Sequence of chain 1.B:
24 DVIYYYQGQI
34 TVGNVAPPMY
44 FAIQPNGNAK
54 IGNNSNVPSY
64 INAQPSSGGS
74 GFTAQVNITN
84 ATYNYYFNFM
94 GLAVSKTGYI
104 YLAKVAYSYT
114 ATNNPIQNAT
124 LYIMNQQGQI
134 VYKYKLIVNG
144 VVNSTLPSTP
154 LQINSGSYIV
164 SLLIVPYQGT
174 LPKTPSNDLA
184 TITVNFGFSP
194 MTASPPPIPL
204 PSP

Sequence of chain 1.C:
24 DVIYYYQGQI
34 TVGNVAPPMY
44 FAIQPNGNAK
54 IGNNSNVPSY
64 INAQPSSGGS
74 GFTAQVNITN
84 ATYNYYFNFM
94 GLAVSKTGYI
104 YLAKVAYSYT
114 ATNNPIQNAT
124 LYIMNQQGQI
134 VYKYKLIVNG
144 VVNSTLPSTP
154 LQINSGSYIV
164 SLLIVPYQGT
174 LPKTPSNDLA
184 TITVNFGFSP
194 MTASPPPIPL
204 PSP

A small-molecule ligand and the protein it binds are described below.
Small molecule (SMILES): CC(=O)N[C@H]1[C@H](O[C@H]2[C@H](O)[C@@H](NC(C)=O)CO[C@@H]2CO)O[C@H](CO[C@H]2O[C@H](CO)[C@@H](O)[C@H](O)[C@@H]2O)[C@@H](O[C@H]2O[C@H](CO)[C@@H](O)[C@H](O)[C@@H]2O)[C@@H]1O[C@@H]1O[C@H](CS(=O)(=O)O)[C@@H](O[C@@H]2O[C@H](CO)[C@@H](O)[C@H](O)[C@H]2O)[C@H](O)[C@H]1O

Binding-site contacts:
Ligand atom C7 contacts residue ASN83 of chain 1.B at 3.8 Å.
Ligand atom O5 contacts residue ASN83 of chain 1.B at 2.5 Å (h-bond).
Ligand atom C6 contacts residue LEU174 of chain 1.B at 3.3 Å (hydrophobic).
Ligand atom C6 contacts residue THR173 of chain 1.B at 4.4 Å.
Ligand atom O5 contacts residue GLY71 of chain 1.C at 3.7 Å.
Ligand atom C8 contacts residue GLY172 of chain 1.B at 4.1 Å.
Ligand atom C8 contacts residue PRO175 of chain 1.B at 4.3 Å (hydrophobic).
Ligand atom C3 contacts residue ASN83 of chain 1.B at 3.7 Å.
Ligand atom O7 contacts residue LYS176 of chain 1.B at 3.7 Å.
Ligand atom C8 contacts residue THR173 of chain 1.B at 4.3 Å.
Ligand atom N2 contacts residue PRO40 of chain 1.C at 4.0 Å.
Ligand atom O7 contacts residue PRO175 of chain 1.B at 4.4 Å.
Ligand atom C7 contacts residue GLY71 of chain 1.C at 4.2 Å.
Ligand atom C8 contacts residue LEU174 of chain 1.B at 3.7 Å (hydrophobic).
Ligand atom N2 contacts residue GLY71 of chain 1.C at 4.0 Å.
Ligand atom O6 contacts residue LYS176 of chain 1.B at 3.4 Å (salt-bridge).
Ligand atom N2 contacts residue ASN83 of chain 1.B at 2.7 Å (h-bond).
Ligand atom C5 contacts residue ASN83 of chain 1.B at 3.7 Å.
Ligand atom C4 contacts residue LEU174 of chain 1.B at 4.4 Å (hydrophobic).
Ligand atom C4 contacts residue ASN83 of chain 1.B at 4.3 Å.
Ligand atom O6 contacts residue GLY172 of chain 1.B at 3.6 Å (h-bond).
Ligand atom C1 contacts residue GLY71 of chain 1.C at 3.8 Å.
Ligand atom O4 contacts residue LEU174 of chain 1.B at 4.1 Å.
Ligand atom C8 contacts residue PRO40 of chain 1.C at 3.7 Å (hydrophobic).
Ligand atom O5 contacts residue LEU174 of chain 1.B at 4.3 Å.
Ligand atom C1 contacts residue ASN83 of chain 1.B at 1.4 Å.
Ligand atom C8 contacts residue TYR43 of chain 1.C at 3.8 Å (hydrophobic).
Ligand atom O4 contacts residue LYS176 of chain 1.B at 4.2 Å.
Ligand atom C7 contacts residue LYS176 of chain 1.B at 4.3 Å.
Ligand atom O6 contacts residue LEU174 of chain 1.B at 2.9 Å (h-bond).
Ligand atom O6 contacts residue THR173 of chain 1.B at 4.3 Å.
Ligand atom C2 contacts residue ASN83 of chain 1.B at 2.4 Å.
Ligand atom C7 contacts residue PRO40 of chain 1.C at 4.3 Å (hydrophobic).
Ligand atom C5 contacts residue LEU174 of chain 1.B at 3.4 Å (hydrophobic).
Ligand atom C6 contacts residue GLY172 of chain 1.B at 3.8 Å.
Ligand atom C7 contacts residue LEU174 of chain 1.B at 4.0 Å (hydrophobic).
Ligand atom O7 contacts residue GLY71 of chain 1.C at 4.4 Å.
Ligand atom N2 contacts residue LEU174 of chain 1.B at 4.4 Å.
Ligand atom C2 contacts residue GLY71 of chain 1.C at 3.9 Å.